Sequence of chain 31.B:
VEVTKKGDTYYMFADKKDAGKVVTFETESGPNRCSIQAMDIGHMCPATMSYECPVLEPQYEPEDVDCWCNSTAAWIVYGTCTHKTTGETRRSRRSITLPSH

A small-molecule ligand and the protein it binds are described below.
Small molecule (SMILES): CC(=O)N[C@@H]1[C@@H](O)[C@H](O)[C@@H](CO)O[C@H]1O

Binding-site contacts:
Ligand atom O5 contacts residue ARG33 of chain 31.B at 4.3 Å.
Ligand atom O7 contacts residue PRO31 of chain 31.B at 3.0 Å (h-bond).
Ligand atom O3 contacts residue PRO31 of chain 31.B at 4.2 Å.
Ligand atom O6 contacts residue ARG33 of chain 31.B at 3.0 Å (salt-bridge).
Ligand atom C3 contacts residue PRO31 of chain 31.B at 4.1 Å (hydrophobic).
Ligand atom C7 contacts residue ASN70 of chain 31.B at 3.4 Å.
Ligand atom O7 contacts residue ASN70 of chain 31.B at 3.5 Å (h-bond).
Ligand atom C2 contacts residue ASN70 of chain 31.B at 2.5 Å.
Ligand atom C1 contacts residue ARG33 of chain 31.B at 4.1 Å.
Ligand atom O5 contacts residue ASN70 of chain 31.B at 2.4 Å (h-bond).
Ligand atom C6 contacts residue ARG33 of chain 31.B at 3.7 Å.
Ligand atom C5 contacts residue ASN70 of chain 31.B at 3.7 Å.
Ligand atom C3 contacts residue ASN70 of chain 31.B at 3.8 Å.
Ligand atom C4 contacts residue ASN70 of chain 31.B at 4.2 Å.
Ligand atom N2 contacts residue ASN70 of chain 31.B at 2.9 Å (h-bond).
Ligand atom C2 contacts residue PRO31 of chain 31.B at 4.0 Å (hydrophobic).
Ligand atom C8 contacts residue ASN70 of chain 31.B at 3.9 Å.
Ligand atom N2 contacts residue ASN32 of chain 31.B at 4.2 Å.
Ligand atom C5 contacts residue ARG33 of chain 31.B at 3.9 Å.
Ligand atom C1 contacts residue ASN70 of chain 31.B at 1.4 Å.
Ligand atom C7 contacts residue PRO31 of chain 31.B at 3.2 Å (hydrophobic).
Ligand atom O7 contacts residue SER71 of chain 31.B at 4.4 Å.
Ligand atom N2 contacts residue PRO31 of chain 31.B at 2.8 Å (h-bond).